Sequence of chain 1.A:
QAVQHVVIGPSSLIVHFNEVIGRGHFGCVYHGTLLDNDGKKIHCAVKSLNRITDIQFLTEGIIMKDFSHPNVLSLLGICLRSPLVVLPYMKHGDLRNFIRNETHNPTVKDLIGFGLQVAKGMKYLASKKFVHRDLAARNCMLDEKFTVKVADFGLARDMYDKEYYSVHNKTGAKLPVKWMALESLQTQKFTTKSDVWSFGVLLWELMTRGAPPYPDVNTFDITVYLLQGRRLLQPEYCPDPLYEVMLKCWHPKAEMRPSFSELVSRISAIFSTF

The small molecule below binds the protein below.
Small molecule (SMILES): CN1CCN(c2cnc3cc(C(F)(F)F)cc(NCc4cccc([N+](=O)[O-])c4)c3c2)CC1

Binding-site contacts:
Ligand atom CAP contacts residue TYR132 of chain 1.A at 3.3 Å (hydrophobic).
Ligand atom OAB contacts residue ASP195 of chain 1.A at 3.0 Å (salt-bridge).
Ligand atom NAT contacts residue MET133 of chain 1.A at 2.9 Å (h-bond).
Ligand atom CAW contacts residue MET184 of chain 1.A at 3.6 Å (hydrophobic).
Ligand atom CAR contacts residue TYR132 of chain 1.A at 3.4 Å (hydrophobic).
Ligand atom CAK contacts residue TYR203 of chain 1.A at 3.4 Å (hydrophobic).
Ligand atom NBC contacts residue ASP195 of chain 1.A at 3.6 Å.
Ligand atom CAS contacts residue TYR203 of chain 1.A at 3.8 Å (hydrophobic).
Ligand atom CAW contacts residue TYR203 of chain 1.A at 3.5 Å (hydrophobic).
Ligand atom CAL contacts residue MET184 of chain 1.A at 3.6 Å (hydrophobic).
Ligand atom CAI contacts residue MET184 of chain 1.A at 3.5 Å (hydrophobic).
Ligand atom CAX contacts residue ILE57 of chain 1.A at 3.8 Å (hydrophobic).
Ligand atom CAR contacts residue MET133 of chain 1.A at 3.5 Å (hydrophobic).
Ligand atom CAN contacts residue PRO131 of chain 1.A at 3.7 Å (hydrophobic).
Ligand atom CBA contacts residue MET184 of chain 1.A at 3.6 Å (hydrophobic).
Ligand atom CAY contacts residue MET184 of chain 1.A at 3.8 Å (hydrophobic).
Ligand atom OAC contacts residue ASP195 of chain 1.A at 3.4 Å (salt-bridge).
Ligand atom CAZ contacts residue MET184 of chain 1.A at 3.4 Å (hydrophobic).
Ligand atom CAJ contacts residue TYR132 of chain 1.A at 3.8 Å (hydrophobic).
Ligand atom CAX contacts residue MET133 of chain 1.A at 3.8 Å (hydrophobic).
Ligand atom CAQ contacts residue ILE57 of chain 1.A at 3.6 Å (hydrophobic).
Ligand atom CAG contacts residue ARG181 of chain 1.A at 3.4 Å.
Ligand atom OAC contacts residue ALA194 of chain 1.A at 3.2 Å.
Ligand atom FAF contacts residue LEU113 of chain 1.A at 3.7 Å.
Ligand atom FAD contacts residue LEU130 of chain 1.A at 2.9 Å.
Ligand atom CAI contacts residue ARG181 of chain 1.A at 3.1 Å.
Ligand atom OAB contacts residue ALA194 of chain 1.A at 3.4 Å.
Ligand atom CAN contacts residue ALA81 of chain 1.A at 3.6 Å (hydrophobic).
Ligand atom FAF contacts residue LEU130 of chain 1.A at 3.4 Å.
Ligand atom NBC contacts residue TYR203 of chain 1.A at 3.7 Å.
Ligand atom OAB contacts residue TYR203 of chain 1.A at 3.5 Å.
Ligand atom CAN contacts residue MET184 of chain 1.A at 3.8 Å (hydrophobic).
Ligand atom CAJ contacts residue MET133 of chain 1.A at 2.9 Å (hydrophobic).
Ligand atom CAM contacts residue ILE57 of chain 1.A at 3.7 Å (hydrophobic).
Ligand atom CBB contacts residue MET184 of chain 1.A at 3.4 Å (hydrophobic).
Ligand atom OAC contacts residue ASN182 of chain 1.A at 3.2 Å (h-bond).
Ligand atom CAV contacts residue TYR203 of chain 1.A at 3.8 Å (hydrophobic).
Ligand atom FAF contacts residue PRO131 of chain 1.A at 3.1 Å.
Ligand atom FAE contacts residue LEU113 of chain 1.A at 3.4 Å.
Ligand atom NBC contacts residue ALA194 of chain 1.A at 3.6 Å.